Binding-site contacts:
Ligand atom C8 contacts residue ILE493 of chain 1.A at 4.0 Å (hydrophobic).
Ligand atom C10 contacts residue TRP499 of chain 1.A at 4.4 Å (hydrophobic).
Ligand atom O15 contacts residue TYR515 of chain 1.B at 3.9 Å.
Ligand atom C11 contacts residue TRP499 of chain 1.A at 3.9 Å (hydrophobic).
Ligand atom C11 contacts residue PHE503 of chain 1.A at 4.3 Å (hydrophobic).
Ligand atom O15 contacts residue TRP499 of chain 1.A at 3.6 Å.
Ligand atom C4 contacts residue ILE507 of chain 1.A at 4.1 Å (hydrophobic).
Ligand atom C10 contacts residue ARG502 of chain 1.A at 4.2 Å.
Ligand atom C10 contacts residue PHE503 of chain 1.A at 3.7 Å (hydrophobic).
Ligand atom C17 contacts residue TYR515 of chain 1.B at 3.8 Å (hydrophobic).
Ligand atom C20 contacts residue TYR515 of chain 1.B at 4.3 Å (hydrophobic).
Ligand atom O18 contacts residue TYR515 of chain 1.B at 3.6 Å.
Ligand atom C4 contacts residue PHE506 of chain 1.A at 3.9 Å (hydrophobic).
Ligand atom C20 contacts residue TRP514 of chain 1.B at 4.1 Å (hydrophobic).
Ligand atom C12 contacts residue TYR515 of chain 1.B at 4.1 Å (hydrophobic).
Ligand atom C19 contacts residue TYR515 of chain 1.B at 4.0 Å (hydrophobic).
Ligand atom C12 contacts residue TRP499 of chain 1.A at 3.6 Å (hydrophobic).
Ligand atom C7 contacts residue PHE506 of chain 1.A at 4.0 Å (hydrophobic).
Ligand atom C3 contacts residue PHE506 of chain 1.A at 3.6 Å (hydrophobic).
Ligand atom C16 contacts residue TRP499 of chain 1.A at 3.7 Å (hydrophobic).
Ligand atom C1 contacts residue PHE503 of chain 1.A at 4.5 Å (hydrophobic).
Ligand atom C2 contacts residue PHE503 of chain 1.A at 4.2 Å (hydrophobic).
Ligand atom C13 contacts residue TRP499 of chain 1.A at 4.0 Å (hydrophobic).
Ligand atom C11 contacts residue TYR515 of chain 1.B at 3.5 Å (hydrophobic).
Ligand atom C6 contacts residue PHE506 of chain 1.A at 4.3 Å (hydrophobic).
Ligand atom C16 contacts residue TYR515 of chain 1.B at 2.8 Å (hydrophobic).
Ligand atom C17 contacts residue TRP499 of chain 1.A at 4.3 Å (hydrophobic).
Ligand atom C1 contacts residue PHE506 of chain 1.A at 4.4 Å (hydrophobic).
Ligand atom C4 contacts residue PHE503 of chain 1.A at 3.5 Å (hydrophobic).
Ligand atom O18 contacts residue TRP499 of chain 1.A at 4.1 Å.
Ligand atom C10 contacts residue TYR515 of chain 1.B at 4.4 Å (hydrophobic).

Sequence of chain 1.B:
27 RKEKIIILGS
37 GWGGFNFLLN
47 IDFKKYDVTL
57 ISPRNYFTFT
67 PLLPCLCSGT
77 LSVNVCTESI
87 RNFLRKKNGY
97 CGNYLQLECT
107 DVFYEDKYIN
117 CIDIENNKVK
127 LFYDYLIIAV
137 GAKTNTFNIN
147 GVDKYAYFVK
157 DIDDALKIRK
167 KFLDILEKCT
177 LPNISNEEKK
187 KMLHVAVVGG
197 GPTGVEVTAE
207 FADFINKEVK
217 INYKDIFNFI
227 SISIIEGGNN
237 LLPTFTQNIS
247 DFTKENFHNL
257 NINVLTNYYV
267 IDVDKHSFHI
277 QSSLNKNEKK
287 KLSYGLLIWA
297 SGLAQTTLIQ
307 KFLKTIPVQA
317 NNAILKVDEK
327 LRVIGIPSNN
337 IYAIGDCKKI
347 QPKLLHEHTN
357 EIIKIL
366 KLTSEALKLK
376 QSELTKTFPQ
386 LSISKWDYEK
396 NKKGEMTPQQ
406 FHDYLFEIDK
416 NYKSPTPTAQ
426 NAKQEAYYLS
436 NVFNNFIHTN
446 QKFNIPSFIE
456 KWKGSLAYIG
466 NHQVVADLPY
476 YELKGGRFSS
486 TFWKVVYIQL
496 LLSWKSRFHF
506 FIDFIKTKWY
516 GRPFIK

A small-molecule ligand and the protein it binds are described below.
Small molecule (SMILES): COCCOCCOCCOc1ccc(C(C)(C)CC(C)(C)C)cc1

Sequence of chain 1.A:
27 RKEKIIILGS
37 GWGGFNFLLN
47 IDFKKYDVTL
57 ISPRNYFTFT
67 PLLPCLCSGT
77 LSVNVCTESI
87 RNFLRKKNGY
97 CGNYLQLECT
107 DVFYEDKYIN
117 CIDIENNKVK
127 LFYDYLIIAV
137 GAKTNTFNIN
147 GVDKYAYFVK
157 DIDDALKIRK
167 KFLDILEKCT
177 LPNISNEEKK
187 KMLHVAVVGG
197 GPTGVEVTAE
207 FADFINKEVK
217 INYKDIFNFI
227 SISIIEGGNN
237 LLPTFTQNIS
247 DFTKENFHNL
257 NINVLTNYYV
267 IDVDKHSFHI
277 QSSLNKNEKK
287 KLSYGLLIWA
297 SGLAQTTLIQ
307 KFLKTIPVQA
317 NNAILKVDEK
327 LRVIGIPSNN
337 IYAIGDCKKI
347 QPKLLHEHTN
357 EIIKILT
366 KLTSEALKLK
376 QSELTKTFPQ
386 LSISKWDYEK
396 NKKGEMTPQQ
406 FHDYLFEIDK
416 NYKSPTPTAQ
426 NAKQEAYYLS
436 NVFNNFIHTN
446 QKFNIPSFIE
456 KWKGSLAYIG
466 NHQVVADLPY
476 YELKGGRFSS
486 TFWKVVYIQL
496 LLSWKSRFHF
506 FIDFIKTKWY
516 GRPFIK